Sequence of chain 2.A:
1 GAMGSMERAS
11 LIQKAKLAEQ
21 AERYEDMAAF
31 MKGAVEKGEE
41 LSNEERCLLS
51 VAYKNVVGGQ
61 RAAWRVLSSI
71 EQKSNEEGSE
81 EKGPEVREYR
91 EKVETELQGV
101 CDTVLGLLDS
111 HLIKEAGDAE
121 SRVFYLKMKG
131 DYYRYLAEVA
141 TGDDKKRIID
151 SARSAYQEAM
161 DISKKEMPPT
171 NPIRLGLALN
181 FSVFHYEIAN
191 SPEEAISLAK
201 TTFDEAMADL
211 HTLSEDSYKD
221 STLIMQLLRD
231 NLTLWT

Binding-site contacts:
Ligand atom C2 contacts residue ILE224 of chain 2.A at 4.3 Å (hydrophobic).
Ligand atom C5 contacts residue PHE124 of chain 2.A at 4.5 Å (hydrophobic).
Ligand atom C8 contacts residue LEU223 of chain 2.A at 3.8 Å (hydrophobic).
Ligand atom C7 contacts residue ILE224 of chain 2.A at 3.9 Å (hydrophobic).
Ligand atom BR contacts residue VAL8 of chain 2.B at 4.3 Å.
Ligand atom C4 contacts residue VAL8 of chain 2.B at 3.7 Å (hydrophobic).
Ligand atom BR contacts residue ILE173 of chain 2.A at 4.0 Å.
Ligand atom BR contacts residue PRO172 of chain 2.A at 4.4 Å.
Ligand atom C11 contacts residue CYS47 of chain 2.A at 3.2 Å (hydrophobic).
Ligand atom N contacts residue CYS47 of chain 2.A at 4.4 Å.
Ligand atom C6 contacts residue PRO172 of chain 2.A at 3.2 Å (hydrophobic).
Ligand atom C contacts residue VAL8 of chain 2.B at 3.9 Å (hydrophobic).
Ligand atom C5 contacts residue PRO172 of chain 2.A at 4.2 Å (hydrophobic).
Ligand atom C6 contacts residue VAL8 of chain 2.B at 4.2 Å (hydrophobic).
Ligand atom C11 contacts residue VAL51 of chain 2.A at 3.6 Å (hydrophobic).
Ligand atom BR contacts residue GLY176 of chain 2.A at 4.3 Å.
Ligand atom C5 contacts residue VAL8 of chain 2.B at 3.9 Å (hydrophobic).
Ligand atom C4 contacts residue PHE124 of chain 2.A at 4.3 Å (hydrophobic).
Ligand atom C contacts residue ILE224 of chain 2.A at 4.3 Å (hydrophobic).
Ligand atom O contacts residue ILE224 of chain 2.A at 4.2 Å.
Ligand atom C7 contacts residue PRO172 of chain 2.A at 3.9 Å (hydrophobic).
Ligand atom C10 contacts residue CYS47 of chain 2.A at 3.5 Å (hydrophobic).
Ligand atom S contacts residue PHE124 of chain 2.A at 4.2 Å.
Ligand atom C6 contacts residue ILE173 of chain 2.A at 4.2 Å (hydrophobic).
Ligand atom BR contacts residue LYS127 of chain 2.A at 3.5 Å.
Ligand atom C3 contacts residue VAL8 of chain 2.B at 4.2 Å (hydrophobic).
Ligand atom S contacts residue CYS47 of chain 2.A at 2.2 Å (h-bond).
Ligand atom BR contacts residue PHE124 of chain 2.A at 4.0 Å.

The small molecule below binds the protein below.
Small molecule (SMILES): CC(C)(Oc1ccc(Br)cc1)C(=O)NCCS

Sequence of chain 2.B:
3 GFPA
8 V